Sequence of chain 4.A:
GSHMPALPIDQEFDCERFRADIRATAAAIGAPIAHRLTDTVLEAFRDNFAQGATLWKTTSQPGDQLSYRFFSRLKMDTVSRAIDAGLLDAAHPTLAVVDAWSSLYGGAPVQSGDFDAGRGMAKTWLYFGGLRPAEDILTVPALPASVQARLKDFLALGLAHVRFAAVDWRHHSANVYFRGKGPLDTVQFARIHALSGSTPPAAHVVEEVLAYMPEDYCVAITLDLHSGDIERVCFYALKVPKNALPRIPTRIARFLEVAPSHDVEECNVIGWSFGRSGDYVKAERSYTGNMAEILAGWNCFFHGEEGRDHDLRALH

Binding-site contacts:
Ligand atom C5 contacts residue TRP125 of chain 4.A at 3.8 Å (hydrophobic).
Ligand atom C4 contacts residue TRP125 of chain 4.A at 4.0 Å (hydrophobic).
Ligand atom C1 contacts residue ARG163 of chain 4.A at 3.9 Å.
Ligand atom O3 contacts residue MET291 of chain 4.A at 3.5 Å.
Ligand atom O3 contacts residue LEU295 of chain 4.A at 4.0 Å.
Ligand atom C9 contacts residue LEU238 of chain 4.A at 3.8 Å (hydrophobic).
Ligand atom C9 contacts residue TYR236 of chain 4.A at 3.7 Å (hydrophobic).
Ligand atom O4 contacts residue LEU238 of chain 4.A at 3.7 Å.
Ligand atom O2 contacts residue CYS218 of chain 4.A at 3.4 Å.
Ligand atom C2 contacts residue TYR236 of chain 4.A at 4.2 Å (hydrophobic).
Ligand atom O1 contacts residue CYS218 of chain 4.A at 3.0 Å (h-bond).
Ligand atom C5 contacts residue PHE164 of chain 4.A at 4.0 Å (hydrophobic).
Ligand atom O1 contacts residue ARG163 of chain 4.A at 3.1 Å (salt-bridge).
Ligand atom C8 contacts residue TYR236 of chain 4.A at 4.2 Å (hydrophobic).
Ligand atom C3 contacts residue TYR236 of chain 4.A at 4.2 Å (hydrophobic).
Ligand atom C8 contacts residue GLU284 of chain 4.A at 3.4 Å.
Ligand atom C6 contacts residue TRP125 of chain 4.A at 4.0 Å (hydrophobic).
Ligand atom C1 contacts residue CYS300 of chain 4.A at 4.2 Å (hydrophobic).
Ligand atom O3 contacts residue GLU284 of chain 4.A at 2.6 Å (salt-bridge).
Ligand atom C7 contacts residue LEU238 of chain 4.A at 4.1 Å (hydrophobic).
Ligand atom C7 contacts residue GLU284 of chain 4.A at 3.4 Å.
Ligand atom C8 contacts residue VAL269 of chain 4.A at 4.1 Å (hydrophobic).
Ligand atom C1 contacts residue CYS218 of chain 4.A at 2.6 Å (hydrophobic).
Ligand atom O2 contacts residue CYS300 of chain 4.A at 3.7 Å.
Ligand atom C3 contacts residue TYR177 of chain 4.A at 3.5 Å (hydrophobic).
Ligand atom O2 contacts residue ARG163 of chain 4.A at 3.9 Å.
Ligand atom O4 contacts residue CYS218 of chain 4.A at 2.7 Å (h-bond).
Ligand atom O3 contacts residue PHE71 of chain 4.A at 3.3 Å.
Ligand atom C7 contacts residue PHE71 of chain 4.A at 4.1 Å (hydrophobic).
Ligand atom C2 contacts residue CYS218 of chain 4.A at 1.9 Å (hydrophobic).
Ligand atom C4 contacts residue LEU238 of chain 4.A at 4.3 Å (hydrophobic).
Ligand atom C3 contacts residue CYS218 of chain 4.A at 2.8 Å (hydrophobic).
Ligand atom C1 contacts residue PHE164 of chain 4.A at 4.2 Å (hydrophobic).
Ligand atom C5 contacts residue CYS300 of chain 4.A at 4.2 Å (hydrophobic).
Ligand atom C8 contacts residue LEU238 of chain 4.A at 3.7 Å (hydrophobic).
Ligand atom O1 contacts residue PHE164 of chain 4.A at 3.2 Å.
Ligand atom C4 contacts residue CYS218 of chain 4.A at 4.2 Å (hydrophobic).
Ligand atom O2 contacts residue LEU238 of chain 4.A at 3.5 Å.
Ligand atom C6 contacts residue PHE71 of chain 4.A at 4.2 Å (hydrophobic).
Ligand atom O4 contacts residue TYR236 of chain 4.A at 3.2 Å.

A small-molecule ligand and the protein it binds are described below.
Small molecule (SMILES): O=C(O)[C@H](O)Cc1ccc(O)cc1